This protein binds this small molecule.
Small molecule (SMILES): O=c1[nH]cnc2c1ncn2C[C@@H](CO)OCCP(=O)(O)O

Binding-site contacts:
Ligand atom O18 contacts residue ILE136 of chain 1.A at 3.5 Å.
Ligand atom N20 contacts residue ASP138 of chain 1.A at 3.8 Å.
Ligand atom N16 contacts residue PHE187 of chain 1.A at 3.6 Å.
Ligand atom N14 contacts residue PHE187 of chain 1.A at 3.8 Å.
Ligand atom O18 contacts residue LYS166 of chain 1.A at 2.8 Å (salt-bridge).
Ligand atom C05 contacts residue ILE136 of chain 1.A at 3.7 Å (hydrophobic).
Ligand atom N20 contacts residue ILE136 of chain 1.A at 3.6 Å.
Ligand atom C05 contacts residue THR142 of chain 1.A at 3.9 Å.
Ligand atom C21 contacts residue ASP138 of chain 1.A at 3.7 Å.
Ligand atom O04 contacts residue THR139 of chain 1.A at 3.4 Å (h-bond).
Ligand atom O01 contacts residue ASP138 of chain 1.A at 2.9 Å (salt-bridge).
Ligand atom C17 contacts residue PHE187 of chain 1.A at 3.8 Å (hydrophobic).
Ligand atom O01 contacts residue ILE137 of chain 1.A at 3.9 Å.
Ligand atom O01 contacts residue GLY140 of chain 1.A at 2.5 Å (h-bond).
Ligand atom O03 contacts residue THR139 of chain 1.A at 2.5 Å (h-bond).
Ligand atom C15 contacts residue PHE187 of chain 1.A at 3.6 Å (hydrophobic).
Ligand atom P02 contacts residue GLY140 of chain 1.A at 3.7 Å.
Ligand atom C17 contacts residue ILE136 of chain 1.A at 3.7 Å (hydrophobic).
Ligand atom P02 contacts residue THR139 of chain 1.A at 3.2 Å.
Ligand atom O01 contacts residue LYS141 of chain 1.A at 3.6 Å.
Ligand atom O04 contacts residue THR142 of chain 1.A at 2.5 Å (h-bond).
Ligand atom P02 contacts residue THR142 of chain 1.A at 3.7 Å.
Ligand atom C15 contacts residue ASP194 of chain 1.A at 3.5 Å.
Ligand atom N20 contacts residue LYS166 of chain 1.A at 3.1 Å (salt-bridge).
Ligand atom O03 contacts residue ASP138 of chain 1.A at 3.2 Å.
Ligand atom C06 contacts residue THR142 of chain 1.A at 3.9 Å.
Ligand atom C19 contacts residue LYS166 of chain 1.A at 3.7 Å.
Ligand atom C19 contacts residue ILE136 of chain 1.A at 3.6 Å (hydrophobic).
Ligand atom C17 contacts residue LYS166 of chain 1.A at 3.7 Å.
Ligand atom O18 contacts residue PHE187 of chain 1.A at 3.7 Å.
Ligand atom P02 contacts residue ASP138 of chain 1.A at 3.6 Å.
Ligand atom C05 contacts residue ASP138 of chain 1.A at 3.6 Å.
Ligand atom O18 contacts residue VAL188 of chain 1.A at 3.1 Å (h-bond).
Ligand atom O18 contacts residue LYS186 of chain 1.A at 3.8 Å.
Ligand atom C17 contacts residue VAL188 of chain 1.A at 3.6 Å (hydrophobic).
Ligand atom O01 contacts residue THR139 of chain 1.A at 2.9 Å (h-bond).
Ligand atom C15 contacts residue VAL188 of chain 1.A at 3.6 Å (hydrophobic).
Ligand atom O04 contacts residue LYS141 of chain 1.A at 3.7 Å.
Ligand atom O10 contacts residue MG1 of chain 1.E at 3.7 Å.
Ligand atom N16 contacts residue VAL188 of chain 1.A at 2.8 Å (h-bond).

Sequence of chain 1.A:
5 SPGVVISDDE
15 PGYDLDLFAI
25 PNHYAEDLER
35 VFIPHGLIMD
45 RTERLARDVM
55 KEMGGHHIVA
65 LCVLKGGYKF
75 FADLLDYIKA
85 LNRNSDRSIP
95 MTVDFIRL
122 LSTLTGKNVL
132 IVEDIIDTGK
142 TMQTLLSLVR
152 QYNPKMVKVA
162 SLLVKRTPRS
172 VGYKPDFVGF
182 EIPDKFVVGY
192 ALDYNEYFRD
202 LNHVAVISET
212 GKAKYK